This protein binds this small molecule.
Small molecule (SMILES): CC[C@H](C)[C@@H]1NC(=O)[C@H](CCCCN)NC(=O)[C@H](CCCN=C(N)N)NC(=O)[C@H](CO)NC(=O)[C@H](CC(=O)O)NC(=O)[C@H](CC(C)C)NC(=O)[C@H](CC(N)=O)NC(=O)[C@H](CC(=O)O)NC1=O

Sequence of chain 1.B:
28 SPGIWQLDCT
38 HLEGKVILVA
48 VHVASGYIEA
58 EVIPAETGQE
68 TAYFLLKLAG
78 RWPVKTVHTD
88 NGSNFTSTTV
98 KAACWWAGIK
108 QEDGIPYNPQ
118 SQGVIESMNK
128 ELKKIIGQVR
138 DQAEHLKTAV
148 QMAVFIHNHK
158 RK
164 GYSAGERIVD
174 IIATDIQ

Sequence of chain 1.A:
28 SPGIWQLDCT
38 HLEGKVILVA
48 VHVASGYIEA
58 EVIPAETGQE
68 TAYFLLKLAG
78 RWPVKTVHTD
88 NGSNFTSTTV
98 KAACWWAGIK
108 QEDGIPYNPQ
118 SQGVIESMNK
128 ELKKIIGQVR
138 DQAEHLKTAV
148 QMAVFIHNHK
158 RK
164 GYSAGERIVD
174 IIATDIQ

Binding-site contacts:
Ligand atom CE contacts residue ASP138 of chain 1.A at 3.6 Å.
Ligand atom CA contacts residue GLN139 of chain 1.A at 3.9 Å.
Ligand atom CD contacts residue GLU141 of chain 1.A at 4.0 Å.
Ligand atom CD contacts residue ALA140 of chain 1.A at 3.9 Å (hydrophobic).
Ligand atom C contacts residue GLN139 of chain 1.A at 3.7 Å.
Ligand atom CG contacts residue THR145 of chain 1.A at 3.8 Å.
Ligand atom CD1 contacts residue ALA99 of chain 1.B at 4.0 Å (hydrophobic).
Ligand atom CD contacts residue GLN139 of chain 1.A at 3.9 Å.
Ligand atom C contacts residue GLN66 of chain 1.B at 3.6 Å.
Ligand atom CG2 contacts residue MET149 of chain 1.A at 4.0 Å (hydrophobic).
Ligand atom CD1 contacts residue THR95 of chain 1.B at 3.7 Å.
Ligand atom OD1 contacts residue ALA140 of chain 1.A at 4.0 Å.
Ligand atom N contacts residue GLN139 of chain 1.A at 2.9 Å (h-bond).
Ligand atom CG contacts residue HIS142 of chain 1.A at 3.9 Å.
Ligand atom CD1 contacts residue TRP102 of chain 1.B at 4.0 Å (hydrophobic).
Ligand atom CD contacts residue ASP138 of chain 1.A at 3.3 Å.
Ligand atom ND2 contacts residue GLU141 of chain 1.A at 2.9 Å (salt-bridge).
Ligand atom CB contacts residue THR145 of chain 1.A at 3.6 Å.
Ligand atom CA contacts residue GLN66 of chain 1.B at 3.5 Å.
Ligand atom CD1 contacts residue TRP103 of chain 1.B at 3.9 Å (hydrophobic).
Ligand atom OD1 contacts residue GLU141 of chain 1.A at 3.2 Å (salt-bridge).
Ligand atom CA contacts residue GLN139 of chain 1.A at 3.6 Å.
Ligand atom CB contacts residue MET149 of chain 1.A at 3.8 Å (hydrophobic).
Ligand atom CG1 contacts residue GLN139 of chain 1.A at 3.8 Å.
Ligand atom CB contacts residue GLN139 of chain 1.A at 3.7 Å.
Ligand atom CB contacts residue GLU141 of chain 1.A at 3.1 Å.
Ligand atom CG1 contacts residue MET149 of chain 1.A at 3.8 Å (hydrophobic).
Ligand atom OD1 contacts residue HIS142 of chain 1.A at 2.9 Å (h-bond).
Ligand atom OD2 contacts residue GLU141 of chain 1.A at 2.6 Å (salt-bridge).
Ligand atom OD2 contacts residue ALA140 of chain 1.A at 3.5 Å.
Ligand atom CB contacts residue GLU141 of chain 1.A at 3.6 Å.
Ligand atom CG contacts residue GLU141 of chain 1.A at 3.7 Å.
Ligand atom NZ contacts residue ASP138 of chain 1.A at 2.9 Å (salt-bridge).
Ligand atom CB contacts residue GLN139 of chain 1.A at 3.7 Å.
Ligand atom CG contacts residue GLU141 of chain 1.A at 3.5 Å.
Ligand atom OD1 contacts residue THR145 of chain 1.A at 3.2 Å (h-bond).
Ligand atom O contacts residue GLN66 of chain 1.B at 2.8 Å (h-bond).
Ligand atom CD1 contacts residue THR96 of chain 1.B at 3.8 Å.
Ligand atom O contacts residue THR96 of chain 1.B at 3.8 Å.
Ligand atom CG contacts residue GLU141 of chain 1.A at 3.3 Å.